This small molecule binds to this protein.
Small molecule (SMILES): O=C[C@H](O)COP(=O)(O)O

Binding-site contacts:
Ligand atom C2 contacts residue THR95 of chain 1.C at 4.4 Å.
Ligand atom P contacts residue ALA32 of chain 1.C at 4.1 Å.
Ligand atom C2 contacts residue ALA32 of chain 1.C at 4.4 Å (hydrophobic).
Ligand atom O1 contacts residue THR95 of chain 1.C at 3.9 Å.
Ligand atom O1 contacts residue ARG35 of chain 1.C at 3.6 Å (salt-bridge).
Ligand atom C3 contacts residue GLY96 of chain 1.C at 4.2 Å.
Ligand atom O4P contacts residue ARG30 of chain 1.C at 2.9 Å (salt-bridge).
Ligand atom O1 contacts residue GLY31 of chain 1.C at 4.1 Å.
Ligand atom C1 contacts residue THR95 of chain 1.C at 3.4 Å.
Ligand atom C1 contacts residue ALA32 of chain 1.C at 3.8 Å (hydrophobic).
Ligand atom O1P contacts residue GLY96 of chain 1.C at 3.4 Å (h-bond).
Ligand atom O3P contacts residue GLY31 of chain 1.C at 4.3 Å.
Ligand atom O3P contacts residue ARG30 of chain 1.C at 3.6 Å (salt-bridge).
Ligand atom C3 contacts residue ALA32 of chain 1.C at 4.1 Å (hydrophobic).
Ligand atom O2 contacts residue ARG35 of chain 1.C at 3.1 Å (salt-bridge).
Ligand atom C1 contacts residue GLY31 of chain 1.C at 3.8 Å.
Ligand atom O4P contacts residue GLY31 of chain 1.C at 3.0 Å (h-bond).
Ligand atom O3P contacts residue THR95 of chain 1.C at 2.7 Å (h-bond).
Ligand atom O3P contacts residue ASP28 of chain 1.C at 4.2 Å.
Ligand atom O1P contacts residue THR95 of chain 1.C at 3.1 Å (h-bond).
Ligand atom C2 contacts residue ARG35 of chain 1.C at 4.0 Å.
Ligand atom P contacts residue GLN29 of chain 1.C at 4.2 Å.
Ligand atom C1 contacts residue ARG35 of chain 1.C at 3.6 Å.
Ligand atom O4P contacts residue GLN29 of chain 1.C at 3.7 Å.
Ligand atom O1 contacts residue GLY96 of chain 1.C at 3.4 Å.
Ligand atom C2 contacts residue GLY96 of chain 1.C at 3.6 Å.
Ligand atom C3 contacts residue THR95 of chain 1.C at 4.2 Å.
Ligand atom O4P contacts residue ALA32 of chain 1.C at 2.8 Å (h-bond).
Ligand atom O3P contacts residue GLY96 of chain 1.C at 4.3 Å.
Ligand atom O4P contacts residue LEU33 of chain 1.C at 4.4 Å.
Ligand atom C1 contacts residue GLY96 of chain 1.C at 3.5 Å.
Ligand atom O2P contacts residue ALA32 of chain 1.C at 4.3 Å.
Ligand atom O3P contacts residue GLN29 of chain 1.C at 4.2 Å.
Ligand atom P contacts residue THR95 of chain 1.C at 3.2 Å.
Ligand atom O4P contacts residue THR95 of chain 1.C at 3.3 Å (h-bond).
Ligand atom P contacts residue ARG30 of chain 1.C at 3.8 Å.
Ligand atom O2P contacts residue GLN29 of chain 1.C at 3.8 Å.
Ligand atom P contacts residue GLY31 of chain 1.C at 4.2 Å.
Ligand atom O1P contacts residue ALA32 of chain 1.C at 4.4 Å.
Ligand atom O2P contacts residue ARG30 of chain 1.C at 4.4 Å.

Sequence of chain 1.C:
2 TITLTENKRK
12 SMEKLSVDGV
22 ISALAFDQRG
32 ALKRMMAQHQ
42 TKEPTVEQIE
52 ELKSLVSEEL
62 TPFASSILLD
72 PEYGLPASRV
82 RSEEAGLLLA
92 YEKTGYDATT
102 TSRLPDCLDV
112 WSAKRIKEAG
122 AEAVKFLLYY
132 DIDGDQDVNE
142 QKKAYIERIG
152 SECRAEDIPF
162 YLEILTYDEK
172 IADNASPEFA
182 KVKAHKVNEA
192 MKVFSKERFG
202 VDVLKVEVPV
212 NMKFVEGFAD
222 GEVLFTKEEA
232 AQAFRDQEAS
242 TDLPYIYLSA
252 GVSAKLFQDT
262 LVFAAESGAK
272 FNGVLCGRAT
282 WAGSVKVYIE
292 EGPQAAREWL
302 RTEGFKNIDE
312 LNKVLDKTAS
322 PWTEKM